Sequence of chain 1.C:
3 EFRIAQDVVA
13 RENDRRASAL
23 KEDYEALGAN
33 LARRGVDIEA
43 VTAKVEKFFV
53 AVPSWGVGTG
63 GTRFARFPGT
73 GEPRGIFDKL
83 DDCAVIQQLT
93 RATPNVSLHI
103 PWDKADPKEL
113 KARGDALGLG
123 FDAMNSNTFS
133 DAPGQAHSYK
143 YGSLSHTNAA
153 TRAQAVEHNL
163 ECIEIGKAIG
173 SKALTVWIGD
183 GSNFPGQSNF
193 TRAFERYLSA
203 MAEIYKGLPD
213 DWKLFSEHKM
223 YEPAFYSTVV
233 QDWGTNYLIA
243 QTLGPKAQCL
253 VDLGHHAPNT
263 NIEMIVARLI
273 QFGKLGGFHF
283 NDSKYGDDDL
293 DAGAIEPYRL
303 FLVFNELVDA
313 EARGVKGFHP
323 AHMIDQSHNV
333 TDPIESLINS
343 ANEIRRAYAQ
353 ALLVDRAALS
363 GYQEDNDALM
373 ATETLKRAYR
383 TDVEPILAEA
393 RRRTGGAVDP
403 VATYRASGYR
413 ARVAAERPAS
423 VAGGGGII

Sequence of chain 1.D:
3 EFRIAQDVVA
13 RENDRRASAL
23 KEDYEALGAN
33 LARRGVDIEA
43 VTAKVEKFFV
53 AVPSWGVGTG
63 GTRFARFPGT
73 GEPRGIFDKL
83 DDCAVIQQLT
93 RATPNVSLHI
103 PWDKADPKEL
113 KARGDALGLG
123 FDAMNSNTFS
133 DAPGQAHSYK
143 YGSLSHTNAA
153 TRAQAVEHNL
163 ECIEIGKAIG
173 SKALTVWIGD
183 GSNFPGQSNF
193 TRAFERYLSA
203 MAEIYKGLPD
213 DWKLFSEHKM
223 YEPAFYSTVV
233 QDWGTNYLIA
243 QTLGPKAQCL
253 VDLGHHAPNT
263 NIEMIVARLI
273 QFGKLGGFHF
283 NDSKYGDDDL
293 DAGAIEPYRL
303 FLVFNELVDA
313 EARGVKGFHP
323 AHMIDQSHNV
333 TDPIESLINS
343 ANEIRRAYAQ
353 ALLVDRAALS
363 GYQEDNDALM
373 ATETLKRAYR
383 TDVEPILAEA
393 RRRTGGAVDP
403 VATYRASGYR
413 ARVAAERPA

Binding-site contacts:
Ligand atom C5 contacts residue HIS101 of chain 1.C at 3.6 Å.
Ligand atom C2 contacts residue TRP179 of chain 1.C at 3.7 Å (hydrophobic).
Ligand atom C2 contacts residue ZN1 of chain 1.L at 3.3 Å.
Ligand atom O2 contacts residue GLU219 of chain 1.C at 3.4 Å (salt-bridge).
Ligand atom O2 contacts residue ASP327 of chain 1.C at 2.7 Å (salt-bridge).
Ligand atom C2 contacts residue ZN1 of chain 1.M at 3.3 Å.
Ligand atom C3 contacts residue ZN1 of chain 1.L at 3.6 Å.
Ligand atom C3 contacts residue GLU219 of chain 1.C at 3.9 Å.
Ligand atom O1 contacts residue HIS257 of chain 1.C at 3.4 Å (h-bond).
Ligand atom C3 contacts residue ASP327 of chain 1.C at 3.5 Å.
Ligand atom O1 contacts residue LYS221 of chain 1.C at 2.8 Å (salt-bridge).
Ligand atom C4 contacts residue TRP179 of chain 1.C at 3.9 Å (hydrophobic).
Ligand atom O2 contacts residue ASP254 of chain 1.C at 3.4 Å (salt-bridge).
Ligand atom C2 contacts residue GLU219 of chain 1.C at 3.4 Å.
Ligand atom C1 contacts residue PHE66 of chain 1.D at 3.8 Å (hydrophobic).
Ligand atom O1 contacts residue TRP179 of chain 1.C at 3.6 Å.
Ligand atom O1 contacts residue PHE66 of chain 1.D at 3.4 Å.
Ligand atom O1 contacts residue ASP289 of chain 1.C at 3.4 Å (salt-bridge).
Ligand atom O2 contacts residue ZN1 of chain 1.L at 2.6 Å.
Ligand atom O5 contacts residue HIS101 of chain 1.C at 3.0 Å (h-bond).
Ligand atom O1 contacts residue ZN1 of chain 1.M at 2.5 Å.
Ligand atom C1 contacts residue LYS221 of chain 1.C at 3.9 Å.
Ligand atom O3 contacts residue ZN1 of chain 1.L at 2.7 Å.
Ligand atom O5 contacts residue TRP179 of chain 1.C at 3.8 Å.
Ligand atom C4 contacts residue ASP327 of chain 1.C at 3.7 Å.
Ligand atom O3 contacts residue HIS281 of chain 1.C at 3.7 Å.
Ligand atom C3 contacts residue TRP179 of chain 1.C at 3.6 Å (hydrophobic).
Ligand atom C6 contacts residue HIS101 of chain 1.C at 3.2 Å.
Ligand atom O5 contacts residue PHE131 of chain 1.C at 3.8 Å.
Ligand atom C1 contacts residue ZN1 of chain 1.M at 3.2 Å.
Ligand atom C1 contacts residue HIS257 of chain 1.C at 3.9 Å.
Ligand atom C6 contacts residue TRP57 of chain 1.C at 3.6 Å (hydrophobic).
Ligand atom O2 contacts residue HIS257 of chain 1.C at 3.3 Å (h-bond).
Ligand atom C2 contacts residue HIS257 of chain 1.C at 3.4 Å.
Ligand atom O3 contacts residue GLU219 of chain 1.C at 3.1 Å (salt-bridge).
Ligand atom O4 contacts residue ASP327 of chain 1.C at 2.9 Å (salt-bridge).
Ligand atom C2 contacts residue ASP327 of chain 1.C at 3.7 Å.
Ligand atom C1 contacts residue TRP179 of chain 1.C at 3.3 Å (hydrophobic).
Ligand atom O3 contacts residue ASP327 of chain 1.C at 2.9 Å (salt-bridge).
Ligand atom O2 contacts residue ZN1 of chain 1.M at 2.5 Å.

A protein and the small-molecule ligand that binds it are described below.
Small molecule (SMILES): C[C@H](O)[C@H](O)[C@@H](O)[C@@H](O)C=O